Sequence of chain 1.D:
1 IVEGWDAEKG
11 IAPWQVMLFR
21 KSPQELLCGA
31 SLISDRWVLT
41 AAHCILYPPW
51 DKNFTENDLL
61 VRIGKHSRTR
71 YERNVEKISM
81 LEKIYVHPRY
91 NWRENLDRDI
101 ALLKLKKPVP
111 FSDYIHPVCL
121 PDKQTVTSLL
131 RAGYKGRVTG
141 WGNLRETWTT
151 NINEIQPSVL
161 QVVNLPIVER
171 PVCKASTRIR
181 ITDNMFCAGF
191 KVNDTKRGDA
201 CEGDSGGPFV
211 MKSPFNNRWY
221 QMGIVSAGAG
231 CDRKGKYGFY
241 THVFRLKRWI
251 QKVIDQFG

A protein and the small-molecule ligand that binds it are described below.
Small molecule (SMILES): CC(=O)N[C@@H]1[C@@H](O)[C@H](O)[C@@H](CO)O[C@H]1O

Binding-site contacts:
Ligand atom O5 contacts residue ASN53 of chain 1.D at 2.5 Å (h-bond).
Ligand atom O7 contacts residue PRO48 of chain 1.D at 4.1 Å.
Ligand atom C4 contacts residue ASN53 of chain 1.D at 4.4 Å.
Ligand atom C5 contacts residue ASN53 of chain 1.D at 3.7 Å.
Ligand atom C7 contacts residue ASN53 of chain 1.D at 3.7 Å.
Ligand atom C8 contacts residue LEU46 of chain 1.D at 4.5 Å (hydrophobic).
Ligand atom N2 contacts residue LEU46 of chain 1.D at 4.4 Å.
Ligand atom O7 contacts residue ASN53 of chain 1.D at 3.9 Å.
Ligand atom N2 contacts residue ASN53 of chain 1.D at 2.8 Å (h-bond).
Ligand atom C2 contacts residue ASN53 of chain 1.D at 2.5 Å.
Ligand atom C3 contacts residue ASN53 of chain 1.D at 3.9 Å.
Ligand atom C7 contacts residue LEU46 of chain 1.D at 4.3 Å (hydrophobic).
Ligand atom C1 contacts residue ASN53 of chain 1.D at 1.5 Å.